Binding-site contacts:
Ligand atom CAD contacts residue FME1 of chain 1.MCB at 3.6 Å.
Ligand atom CAA contacts residue FME1 of chain 1.MCB at 3.1 Å.
Ligand atom OBA contacts residue FME1 of chain 1.MCB at 3.3 Å (h-bond).
Ligand atom OBE contacts residue FME1 of chain 1.MCB at 4.2 Å.

This protein binds this small molecule.
Small molecule (SMILES): CO/C(CO[C@H]1O[C@H](C)[C@@H](OC)[C@H](OC)[C@@H]1O)=C1\O[C@H](Oc2ccc(/C=C(\C)C(=O)N[C@H]3[C@@H](O)[C@H](n4cnc5c(N(C)C)ncnc54)O[C@@H]3CO)cc2)[C@@H](O)[C@@H]1O